This protein binds this small molecule.
Small molecule (SMILES): CC[C@H](C)[C@H](NC(=O)[C@H](CCCN=C(N)N)NC(=O)[C@@H](N)CC(C)C)C(=O)N[C@@H](C)C=O

Sequence of chain 1.A:
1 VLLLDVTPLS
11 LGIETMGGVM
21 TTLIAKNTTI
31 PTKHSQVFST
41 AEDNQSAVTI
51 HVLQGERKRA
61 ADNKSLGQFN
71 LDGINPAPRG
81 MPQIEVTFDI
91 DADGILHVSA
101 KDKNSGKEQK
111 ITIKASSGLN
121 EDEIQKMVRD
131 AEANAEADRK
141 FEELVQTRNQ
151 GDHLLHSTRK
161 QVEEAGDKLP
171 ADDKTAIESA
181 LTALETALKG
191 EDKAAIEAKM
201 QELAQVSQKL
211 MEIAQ

Binding-site contacts:
Ligand atom O contacts residue GLN45 of chain 1.A at 3.1 Å (h-bond).
Ligand atom CD1 contacts residue GLN36 of chain 1.A at 3.6 Å.
Ligand atom CG1 contacts residue SER39 of chain 1.A at 3.7 Å.
Ligand atom NE contacts residue THR40 of chain 1.A at 4.0 Å.
Ligand atom NH2 contacts residue SO41 of chain 1.C at 3.5 Å (h-bond).
Ligand atom O contacts residue PHE38 of chain 1.A at 3.4 Å.
Ligand atom CB contacts residue THR40 of chain 1.A at 3.7 Å.
Ligand atom NH2 contacts residue GLY80 of chain 1.A at 3.9 Å.
Ligand atom NH1 contacts residue ARG79 of chain 1.A at 3.4 Å.
Ligand atom CG contacts residue THR40 of chain 1.A at 3.6 Å.
Ligand atom O contacts residue THR15 of chain 1.A at 3.4 Å.
Ligand atom C contacts residue SER39 of chain 1.A at 3.6 Å.
Ligand atom CB contacts residue PHE38 of chain 1.A at 3.7 Å (hydrophobic).
Ligand atom O contacts residue GLN45 of chain 1.A at 3.7 Å.
Ligand atom CZ contacts residue SO41 of chain 1.C at 3.7 Å.
Ligand atom O contacts residue SER39 of chain 1.A at 3.9 Å.
Ligand atom CD1 contacts residue ILE13 of chain 1.A at 3.7 Å (hydrophobic).
Ligand atom CD1 contacts residue THR21 of chain 1.A at 3.5 Å.
Ligand atom O contacts residue THR49 of chain 1.A at 3.2 Å (h-bond).
Ligand atom CA contacts residue GLN45 of chain 1.A at 3.9 Å.
Ligand atom O contacts residue SER39 of chain 1.A at 3.0 Å (h-bond).
Ligand atom CD1 contacts residue ILE50 of chain 1.A at 4.0 Å (hydrophobic).
Ligand atom O contacts residue ALA41 of chain 1.A at 3.2 Å (h-bond).
Ligand atom NH1 contacts residue SO41 of chain 1.C at 3.1 Å (h-bond).
Ligand atom C contacts residue MET16 of chain 1.A at 3.9 Å (hydrophobic).
Ligand atom O contacts residue MET16 of chain 1.A at 2.7 Å (h-bond).
Ligand atom C contacts residue GLN45 of chain 1.A at 4.0 Å.
Ligand atom CA contacts residue SER39 of chain 1.A at 3.3 Å.
Ligand atom CG2 contacts residue GLU14 of chain 1.A at 3.7 Å.
Ligand atom C contacts residue GLN45 of chain 1.A at 3.7 Å.
Ligand atom CD1 contacts residue PHE38 of chain 1.A at 3.4 Å (hydrophobic).
Ligand atom CB contacts residue SER39 of chain 1.A at 3.9 Å.
Ligand atom N contacts residue SER39 of chain 1.A at 3.0 Å (h-bond).
Ligand atom O contacts residue VAL48 of chain 1.A at 3.7 Å.
Ligand atom NE contacts residue GLY80 of chain 1.A at 3.6 Å.
Ligand atom O contacts residue THR40 of chain 1.A at 3.7 Å.
Ligand atom CD contacts residue THR40 of chain 1.A at 3.2 Å.
Ligand atom CG1 contacts residue PHE38 of chain 1.A at 3.7 Å (hydrophobic).
Ligand atom CZ contacts residue GLY80 of chain 1.A at 3.8 Å.
Ligand atom CG2 contacts residue THR49 of chain 1.A at 3.1 Å.